Sequence of chain 1.M:
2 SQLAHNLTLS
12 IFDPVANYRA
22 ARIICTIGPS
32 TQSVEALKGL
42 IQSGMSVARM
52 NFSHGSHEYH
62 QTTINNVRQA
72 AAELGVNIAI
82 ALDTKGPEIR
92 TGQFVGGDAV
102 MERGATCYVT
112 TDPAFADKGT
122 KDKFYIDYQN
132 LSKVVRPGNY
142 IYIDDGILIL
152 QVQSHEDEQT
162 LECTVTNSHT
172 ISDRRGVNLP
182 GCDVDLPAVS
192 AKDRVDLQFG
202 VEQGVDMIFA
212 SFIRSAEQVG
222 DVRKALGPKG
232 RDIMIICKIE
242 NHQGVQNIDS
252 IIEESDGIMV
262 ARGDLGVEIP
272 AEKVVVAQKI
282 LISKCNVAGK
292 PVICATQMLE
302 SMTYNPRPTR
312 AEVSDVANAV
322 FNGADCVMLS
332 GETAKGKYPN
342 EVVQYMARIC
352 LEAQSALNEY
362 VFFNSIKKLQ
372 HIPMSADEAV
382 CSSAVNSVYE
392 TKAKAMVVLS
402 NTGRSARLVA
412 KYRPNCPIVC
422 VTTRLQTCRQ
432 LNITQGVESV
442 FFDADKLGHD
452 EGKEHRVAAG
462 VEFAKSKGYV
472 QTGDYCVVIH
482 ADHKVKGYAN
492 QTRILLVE

Binding-site contacts:
Ligand atom C5 contacts residue LEU400 of chain 1.M at 3.5 Å (hydrophobic).
Ligand atom O3 contacts residue LYS454 of chain 1.M at 3.0 Å (salt-bridge).
Ligand atom O3 contacts residue HIS481 of chain 1.M at 3.4 Å.
Ligand atom O2 contacts residue ASN402 of chain 1.M at 3.6 Å.
Ligand atom P1 contacts residue LYS454 of chain 1.M at 3.3 Å.
Ligand atom O2P contacts residue ARG457 of chain 1.M at 2.3 Å (salt-bridge).
Ligand atom C1 contacts residue ALA482 of chain 1.M at 3.6 Å (hydrophobic).
Ligand atom C3 contacts residue ALA482 of chain 1.M at 3.5 Å (hydrophobic).
Ligand atom C6 contacts residue SER406 of chain 1.M at 3.7 Å.
Ligand atom C1 contacts residue LYS454 of chain 1.M at 3.8 Å.
Ligand atom O4P contacts residue THR403 of chain 1.M at 3.9 Å.
Ligand atom O3 contacts residue ALA482 of chain 1.M at 3.5 Å (h-bond).
Ligand atom O4P contacts residue ARG405 of chain 1.M at 3.8 Å.
Ligand atom P2 contacts residue SER406 of chain 1.M at 3.6 Å.
Ligand atom P1 contacts residue ARG457 of chain 1.M at 3.1 Å.
Ligand atom O4 contacts residue LEU400 of chain 1.M at 2.6 Å (h-bond).
Ligand atom O4 contacts residue HIS481 of chain 1.M at 3.3 Å.
Ligand atom O3P contacts residue ARG457 of chain 1.M at 3.9 Å.
Ligand atom P2 contacts residue ASN402 of chain 1.M at 3.6 Å.
Ligand atom C6 contacts residue SER401 of chain 1.M at 3.7 Å.
Ligand atom O2P contacts residue ASN402 of chain 1.M at 3.2 Å (h-bond).
Ligand atom C6 contacts residue LEU400 of chain 1.M at 3.1 Å (hydrophobic).
Ligand atom O3P contacts residue LYS454 of chain 1.M at 3.6 Å (salt-bridge).
Ligand atom O6 contacts residue SER406 of chain 1.M at 3.6 Å.
Ligand atom O4P contacts residue SER406 of chain 1.M at 2.7 Å (h-bond).
Ligand atom P2 contacts residue THR403 of chain 1.M at 3.7 Å.
Ligand atom O1 contacts residue GLY488 of chain 1.M at 3.6 Å (h-bond).
Ligand atom O4 contacts residue ALA490 of chain 1.M at 3.8 Å.
Ligand atom O3 contacts residue LEU400 of chain 1.M at 3.6 Å.
Ligand atom C4 contacts residue LEU400 of chain 1.M at 3.1 Å (hydrophobic).
Ligand atom O4P contacts residue ASN402 of chain 1.M at 3.8 Å.
Ligand atom O5P contacts residue SER401 of chain 1.M at 3.4 Å (h-bond).
Ligand atom P2 contacts residue SER401 of chain 1.M at 3.4 Å.
Ligand atom O4P contacts residue SER401 of chain 1.M at 2.3 Å (h-bond).
Ligand atom O1P contacts residue ARG457 of chain 1.M at 2.2 Å (salt-bridge).
Ligand atom O6P contacts residue THR403 of chain 1.M at 3.0 Å (h-bond).
Ligand atom O6P contacts residue ARG405 of chain 1.M at 2.8 Å (salt-bridge).
Ligand atom O5P contacts residue ASN402 of chain 1.M at 2.5 Å (h-bond).
Ligand atom O5P contacts residue THR403 of chain 1.M at 2.7 Å (h-bond).
Ligand atom O1P contacts residue LYS454 of chain 1.M at 2.1 Å (salt-bridge).

A small-molecule ligand and the protein it binds are described below.
Small molecule (SMILES): O=P(O)(O)OC[C@H]1O[C@@](CO)(OP(=O)(O)O)[C@@H](O)[C@@H]1O